A protein and the small-molecule ligand that binds it are described below.
Small molecule (SMILES): C=C1/C(=C\C=C2/CCC[C@@]3(C)[C@H]2CC[C@@H]3[C@@](C)(O)CCCC(C)C)C[C@@H](O)C[C@@H]1O

Binding-site contacts:
Ligand atom C22 contacts residue CYS163 of chain 2.A at 3.9 Å (hydrophobic).
Ligand atom C24 contacts residue SER112 of chain 2.A at 3.8 Å.
Ligand atom C25 contacts residue SER112 of chain 2.A at 3.9 Å.
Ligand atom O1 contacts residue TYR22 of chain 2.A at 2.8 Å (h-bond).
Ligand atom O1 contacts residue ARG149 of chain 2.A at 3.9 Å.
Ligand atom C16 contacts residue TRP161 of chain 2.A at 3.4 Å (hydrophobic).
Ligand atom C10 contacts residue LEU277 of chain 2.A at 3.9 Å (hydrophobic).
Ligand atom C26 contacts residue SER112 of chain 2.A at 3.3 Å.
Ligand atom C18 contacts residue SER150 of chain 2.A at 3.5 Å.
Ligand atom C17 contacts residue TRP161 of chain 2.A at 3.9 Å (hydrophobic).
Ligand atom C22 contacts residue TYR22 of chain 2.A at 3.5 Å (hydrophobic).
Ligand atom C11 contacts residue LEU287 of chain 2.A at 3.9 Å (hydrophobic).
Ligand atom C19 contacts residue TRP161 of chain 2.A at 3.9 Å (hydrophobic).
Ligand atom C6 contacts residue VAL109 of chain 2.A at 3.9 Å (hydrophobic).
Ligand atom O1 contacts residue SER153 of chain 2.A at 3.1 Å (h-bond).
Ligand atom C15 contacts residue VAL175 of chain 2.A at 4.0 Å (hydrophobic).
Ligand atom O2 contacts residue SER112 of chain 2.A at 2.9 Å (h-bond).
Ligand atom C8 contacts residue VAL109 of chain 2.A at 3.6 Å (hydrophobic).
Ligand atom C26 contacts residue LEU108 of chain 2.A at 3.8 Å (hydrophobic).
Ligand atom O1 contacts residue SER150 of chain 2.A at 3.3 Å.
Ligand atom C5 contacts residue HIS270 of chain 2.A at 3.7 Å.
Ligand atom C7 contacts residue HIS270 of chain 2.A at 3.6 Å.
Ligand atom C21 contacts residue SER153 of chain 2.A at 3.6 Å.
Ligand atom O2 contacts residue ARG149 of chain 2.A at 2.9 Å (salt-bridge).
Ligand atom C24 contacts residue SER150 of chain 2.A at 4.0 Å.
Ligand atom C25 contacts residue SER150 of chain 2.A at 3.8 Å.
Ligand atom C5 contacts residue LEU184 of chain 2.A at 3.8 Å (hydrophobic).
Ligand atom C7 contacts residue HIS180 of chain 2.A at 3.3 Å.
Ligand atom C19 contacts residue SER150 of chain 2.A at 3.5 Å.
Ligand atom C24 contacts residue ARG149 of chain 2.A at 3.8 Å.
Ligand atom C22 contacts residue SER153 of chain 2.A at 3.7 Å.
Ligand atom O contacts residue VAL175 of chain 2.A at 3.5 Å.
Ligand atom C20 contacts residue SER150 of chain 2.A at 3.6 Å.
Ligand atom C26 contacts residue ILE146 of chain 2.A at 3.7 Å (hydrophobic).
Ligand atom O contacts residue HIS180 of chain 2.A at 3.3 Å.
Ligand atom C21 contacts residue CYS163 of chain 2.A at 3.5 Å (hydrophobic).
Ligand atom C13 contacts residue VAL109 of chain 2.A at 3.8 Å (hydrophobic).
Ligand atom C14 contacts residue VAL175 of chain 2.A at 3.7 Å (hydrophobic).
Ligand atom C5 contacts residue HIS180 of chain 2.A at 3.6 Å.
Ligand atom C10 contacts residue HIS180 of chain 2.A at 3.8 Å.

Sequence of chain 2.A:
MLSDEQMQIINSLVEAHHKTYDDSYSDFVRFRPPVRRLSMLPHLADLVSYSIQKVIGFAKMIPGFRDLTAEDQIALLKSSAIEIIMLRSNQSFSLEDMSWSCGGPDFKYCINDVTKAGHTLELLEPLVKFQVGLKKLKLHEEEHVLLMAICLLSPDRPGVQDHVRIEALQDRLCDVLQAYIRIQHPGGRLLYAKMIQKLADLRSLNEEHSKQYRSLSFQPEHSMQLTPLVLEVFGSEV